Sequence of chain 1.A:
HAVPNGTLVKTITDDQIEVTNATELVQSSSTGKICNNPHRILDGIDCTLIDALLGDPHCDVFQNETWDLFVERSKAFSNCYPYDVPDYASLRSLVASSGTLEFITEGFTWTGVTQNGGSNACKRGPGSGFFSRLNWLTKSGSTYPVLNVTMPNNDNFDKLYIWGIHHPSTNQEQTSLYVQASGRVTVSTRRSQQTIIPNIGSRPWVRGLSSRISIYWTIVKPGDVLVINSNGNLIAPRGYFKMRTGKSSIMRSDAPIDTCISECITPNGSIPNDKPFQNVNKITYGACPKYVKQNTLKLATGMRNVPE

A protein and the small-molecule ligand that binds it are described below.
Small molecule (SMILES): CC(=O)N[C@H]1[C@H](O[C@H]2[C@H](O)[C@@H](NC(C)=O)CO[C@@H]2CO)O[C@H](CO)[C@@H](O)[C@@H]1O

Binding-site contacts:
Ligand atom C2 contacts residue ASN278 of chain 1.A at 2.5 Å.
Ligand atom C7 contacts residue VAL290 of chain 1.A at 4.2 Å (hydrophobic).
Ligand atom O5 contacts residue ASN278 of chain 1.A at 2.5 Å (h-bond).
Ligand atom C1 contacts residue VAL290 of chain 1.A at 3.2 Å (hydrophobic).
Ligand atom C3 contacts residue VAL290 of chain 1.A at 3.8 Å (hydrophobic).
Ligand atom C3 contacts residue ASN278 of chain 1.A at 3.8 Å.
Ligand atom C8 contacts residue SER39 of chain 1.A at 3.8 Å.
Ligand atom C6 contacts residue ASN291 of chain 1.A at 3.8 Å.
Ligand atom O5 contacts residue ASN291 of chain 1.A at 3.6 Å (h-bond).
Ligand atom C5 contacts residue ASN291 of chain 1.A at 3.5 Å.
Ligand atom C4 contacts residue ASN278 of chain 1.A at 4.3 Å.
Ligand atom N2 contacts residue VAL290 of chain 1.A at 3.0 Å (h-bond).
Ligand atom C2 contacts residue VAL290 of chain 1.A at 3.5 Å (hydrophobic).
Ligand atom C8 contacts residue VAL290 of chain 1.A at 3.8 Å (hydrophobic).
Ligand atom C1 contacts residue ASN291 of chain 1.A at 4.0 Å.
Ligand atom O5 contacts residue VAL290 of chain 1.A at 4.3 Å.
Ligand atom C1 contacts residue ASN278 of chain 1.A at 1.4 Å.
Ligand atom C5 contacts residue ASN278 of chain 1.A at 3.7 Å.
Ligand atom C7 contacts residue ASN278 of chain 1.A at 3.9 Å.
Ligand atom N2 contacts residue ASN278 of chain 1.A at 2.9 Å (h-bond).
Ligand atom C8 contacts residue SER38 of chain 1.A at 3.5 Å.